Sequence of chain 1.A:
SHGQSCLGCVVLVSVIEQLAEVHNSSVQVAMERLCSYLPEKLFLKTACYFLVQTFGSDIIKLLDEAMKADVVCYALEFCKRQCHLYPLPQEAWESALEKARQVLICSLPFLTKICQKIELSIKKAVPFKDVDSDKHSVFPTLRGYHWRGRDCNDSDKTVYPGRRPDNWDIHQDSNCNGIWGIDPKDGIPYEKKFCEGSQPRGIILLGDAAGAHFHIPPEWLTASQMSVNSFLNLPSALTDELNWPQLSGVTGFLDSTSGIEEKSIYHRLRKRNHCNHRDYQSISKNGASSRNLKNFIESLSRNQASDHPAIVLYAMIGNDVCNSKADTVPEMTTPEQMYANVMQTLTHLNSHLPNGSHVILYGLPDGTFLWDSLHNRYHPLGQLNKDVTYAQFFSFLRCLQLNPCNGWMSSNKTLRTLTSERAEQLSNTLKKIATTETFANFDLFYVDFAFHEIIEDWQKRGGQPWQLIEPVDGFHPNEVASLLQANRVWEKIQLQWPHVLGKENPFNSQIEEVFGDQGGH

The small molecule below binds the protein below.
Small molecule (SMILES): CC(=O)N[C@@H]1[C@@H](O)[C@H](O)[C@@H](CO)O[C@H]1O

Binding-site contacts:
Ligand atom C7 contacts residue GLN213 of chain 1.A at 3.9 Å.
Ligand atom O5 contacts residue GLN213 of chain 1.A at 4.1 Å.
Ligand atom C5 contacts residue SER196 of chain 1.A at 4.2 Å.
Ligand atom C2 contacts residue GLN213 of chain 1.A at 3.8 Å.
Ligand atom C1 contacts residue ASN194 of chain 1.A at 1.4 Å.
Ligand atom N2 contacts residue GLN213 of chain 1.A at 4.1 Å.
Ligand atom C3 contacts residue ASN194 of chain 1.A at 3.8 Å.
Ligand atom C2 contacts residue ASN194 of chain 1.A at 2.5 Å.
Ligand atom N2 contacts residue ASN194 of chain 1.A at 2.9 Å (h-bond).
Ligand atom O7 contacts residue GLN213 of chain 1.A at 3.4 Å (h-bond).
Ligand atom O6 contacts residue SER196 of chain 1.A at 3.4 Å (h-bond).
Ligand atom O5 contacts residue ASN194 of chain 1.A at 2.4 Å (h-bond).
Ligand atom C6 contacts residue ASP197 of chain 1.A at 4.0 Å.
Ligand atom C1 contacts residue GLN213 of chain 1.A at 3.7 Å.
Ligand atom C7 contacts residue ASN194 of chain 1.A at 3.6 Å.
Ligand atom C4 contacts residue ASN194 of chain 1.A at 4.3 Å.
Ligand atom O6 contacts residue ASP197 of chain 1.A at 4.0 Å.
Ligand atom C5 contacts residue ASN194 of chain 1.A at 3.7 Å.
Ligand atom C1 contacts residue ASP197 of chain 1.A at 4.5 Å.
Ligand atom O7 contacts residue ASN194 of chain 1.A at 4.0 Å.
Ligand atom O5 contacts residue SER196 of chain 1.A at 4.0 Å.
Ligand atom O5 contacts residue ASP197 of chain 1.A at 3.8 Å.
Ligand atom C6 contacts residue SER196 of chain 1.A at 4.3 Å.